A protein and the small-molecule ligand that binds it are described below.
Small molecule (SMILES): CC(C)CCC[C@@H](C)[C@H]1CC[C@H]2[C@@H]3CC=C4C[C@@H](O)CC[C@]4(C)[C@H]3CC[C@]12C

Binding-site contacts:
Ligand atom C21 contacts residue LEU370 of chain 1.A at 4.1 Å (hydrophobic).
Ligand atom C25 contacts residue PHE704 of chain 1.A at 4.4 Å (hydrophobic).
Ligand atom C1 contacts residue GLU374 of chain 1.A at 3.4 Å.
Ligand atom C26 contacts residue TYR640 of chain 1.A at 4.4 Å (hydrophobic).
Ligand atom C12 contacts residue LEU699 of chain 1.A at 3.8 Å (hydrophobic).
Ligand atom C2 contacts residue GLU374 of chain 1.A at 3.8 Å.
Ligand atom C23 contacts residue PRO703 of chain 1.A at 4.3 Å (hydrophobic).
Ligand atom C12 contacts residue GLU374 of chain 1.A at 3.7 Å.
Ligand atom C21 contacts residue MET684 of chain 1.A at 3.5 Å (hydrophobic).
Ligand atom C20 contacts residue LEU370 of chain 1.A at 4.5 Å (hydrophobic).
Ligand atom C26 contacts residue PHE704 of chain 1.A at 4.4 Å (hydrophobic).
Ligand atom C19 contacts residue GLU374 of chain 1.A at 4.4 Å.
Ligand atom C24 contacts residue LEU677 of chain 1.A at 3.9 Å (hydrophobic).
Ligand atom C1 contacts residue THR376 of chain 1.A at 4.5 Å.
Ligand atom C26 contacts residue LEU677 of chain 1.A at 4.4 Å (hydrophobic).
Ligand atom C16 contacts residue LEU633 of chain 1.A at 4.0 Å (hydrophobic).
Ligand atom C11 contacts residue GLU374 of chain 1.A at 3.2 Å.
Ligand atom C14 contacts residue LEU633 of chain 1.A at 4.2 Å (hydrophobic).
Ligand atom C21 contacts residue MET681 of chain 1.A at 4.3 Å (hydrophobic).
Ligand atom C9 contacts residue LEU699 of chain 1.A at 4.4 Å (hydrophobic).
Ligand atom C10 contacts residue GLU374 of chain 1.A at 4.4 Å.
Ligand atom C12 contacts residue MET684 of chain 1.A at 4.2 Å (hydrophobic).
Ligand atom C15 contacts residue LEU633 of chain 1.A at 3.7 Å (hydrophobic).
Ligand atom C9 contacts residue GLU374 of chain 1.A at 4.2 Å.
Ligand atom C26 contacts residue ALA637 of chain 1.A at 4.3 Å (hydrophobic).
Ligand atom C11 contacts residue LEU699 of chain 1.A at 4.5 Å (hydrophobic).

Sequence of chain 1.A:
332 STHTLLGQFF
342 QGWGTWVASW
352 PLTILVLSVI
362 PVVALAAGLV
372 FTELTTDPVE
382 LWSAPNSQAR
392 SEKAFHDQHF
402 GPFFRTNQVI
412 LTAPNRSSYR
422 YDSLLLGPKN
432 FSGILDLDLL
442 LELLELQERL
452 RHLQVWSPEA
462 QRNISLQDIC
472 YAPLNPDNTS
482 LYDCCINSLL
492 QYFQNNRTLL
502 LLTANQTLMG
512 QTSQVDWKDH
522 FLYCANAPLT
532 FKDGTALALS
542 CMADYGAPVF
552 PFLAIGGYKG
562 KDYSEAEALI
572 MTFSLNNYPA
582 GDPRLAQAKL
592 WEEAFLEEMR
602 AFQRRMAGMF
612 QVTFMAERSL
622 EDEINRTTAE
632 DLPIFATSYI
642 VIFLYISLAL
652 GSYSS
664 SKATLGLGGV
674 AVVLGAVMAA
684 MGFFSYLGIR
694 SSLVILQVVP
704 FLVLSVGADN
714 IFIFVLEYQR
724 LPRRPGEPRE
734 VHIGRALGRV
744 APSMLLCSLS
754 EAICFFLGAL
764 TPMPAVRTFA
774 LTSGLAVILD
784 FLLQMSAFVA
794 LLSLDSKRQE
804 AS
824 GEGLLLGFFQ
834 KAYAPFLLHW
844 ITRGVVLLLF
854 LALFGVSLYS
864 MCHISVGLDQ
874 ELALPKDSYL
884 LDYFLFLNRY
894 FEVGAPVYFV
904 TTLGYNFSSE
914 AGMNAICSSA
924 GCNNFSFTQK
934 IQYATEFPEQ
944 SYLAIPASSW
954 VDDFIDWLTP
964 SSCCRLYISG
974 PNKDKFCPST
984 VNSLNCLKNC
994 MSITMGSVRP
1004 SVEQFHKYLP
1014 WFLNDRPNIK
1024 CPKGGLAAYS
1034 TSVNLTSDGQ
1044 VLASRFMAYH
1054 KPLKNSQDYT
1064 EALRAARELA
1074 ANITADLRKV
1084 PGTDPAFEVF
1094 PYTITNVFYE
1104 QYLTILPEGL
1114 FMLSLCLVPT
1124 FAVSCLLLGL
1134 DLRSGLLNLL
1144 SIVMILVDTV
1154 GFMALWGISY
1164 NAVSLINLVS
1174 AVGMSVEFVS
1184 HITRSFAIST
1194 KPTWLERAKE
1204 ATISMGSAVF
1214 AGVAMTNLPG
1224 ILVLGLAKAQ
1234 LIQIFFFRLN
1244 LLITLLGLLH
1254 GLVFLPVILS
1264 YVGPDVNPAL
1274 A